Binding-site contacts:
Ligand atom C4 contacts residue ASN1074 of chain 1.C at 4.2 Å.
Ligand atom C1 contacts residue ASN1074 of chain 1.C at 1.4 Å.
Ligand atom C7 contacts residue GLU1072 of chain 1.C at 4.5 Å.
Ligand atom C6 contacts residue ALA706 of chain 1.C at 4.0 Å (hydrophobic).
Ligand atom O7 contacts residue ASN1074 of chain 1.C at 3.8 Å.
Ligand atom C2 contacts residue ASN1074 of chain 1.C at 2.5 Å.
Ligand atom N2 contacts residue ASN1074 of chain 1.C at 3.0 Å (h-bond).
Ligand atom C8 contacts residue LYS1073 of chain 1.C at 4.5 Å.
Ligand atom O4 contacts residue ALA706 of chain 1.C at 4.2 Å.
Ligand atom C1 contacts residue GLN895 of chain 1.A at 4.5 Å.
Ligand atom C7 contacts residue ASN1074 of chain 1.C at 3.6 Å.
Ligand atom C5 contacts residue ASN1074 of chain 1.C at 3.6 Å.
Ligand atom C8 contacts residue GLU1072 of chain 1.C at 3.2 Å.
Ligand atom C3 contacts residue ASN1074 of chain 1.C at 3.8 Å.
Ligand atom O5 contacts residue ASN1074 of chain 1.C at 2.3 Å (h-bond).
Ligand atom C5 contacts residue ALA706 of chain 1.C at 3.7 Å (hydrophobic).

This protein binds this small molecule.
Small molecule (SMILES): CC(=O)N[C@@H]1[C@@H](O)[C@H](O)[C@@H](CO)O[C@H]1O

Sequence of chain 1.C:
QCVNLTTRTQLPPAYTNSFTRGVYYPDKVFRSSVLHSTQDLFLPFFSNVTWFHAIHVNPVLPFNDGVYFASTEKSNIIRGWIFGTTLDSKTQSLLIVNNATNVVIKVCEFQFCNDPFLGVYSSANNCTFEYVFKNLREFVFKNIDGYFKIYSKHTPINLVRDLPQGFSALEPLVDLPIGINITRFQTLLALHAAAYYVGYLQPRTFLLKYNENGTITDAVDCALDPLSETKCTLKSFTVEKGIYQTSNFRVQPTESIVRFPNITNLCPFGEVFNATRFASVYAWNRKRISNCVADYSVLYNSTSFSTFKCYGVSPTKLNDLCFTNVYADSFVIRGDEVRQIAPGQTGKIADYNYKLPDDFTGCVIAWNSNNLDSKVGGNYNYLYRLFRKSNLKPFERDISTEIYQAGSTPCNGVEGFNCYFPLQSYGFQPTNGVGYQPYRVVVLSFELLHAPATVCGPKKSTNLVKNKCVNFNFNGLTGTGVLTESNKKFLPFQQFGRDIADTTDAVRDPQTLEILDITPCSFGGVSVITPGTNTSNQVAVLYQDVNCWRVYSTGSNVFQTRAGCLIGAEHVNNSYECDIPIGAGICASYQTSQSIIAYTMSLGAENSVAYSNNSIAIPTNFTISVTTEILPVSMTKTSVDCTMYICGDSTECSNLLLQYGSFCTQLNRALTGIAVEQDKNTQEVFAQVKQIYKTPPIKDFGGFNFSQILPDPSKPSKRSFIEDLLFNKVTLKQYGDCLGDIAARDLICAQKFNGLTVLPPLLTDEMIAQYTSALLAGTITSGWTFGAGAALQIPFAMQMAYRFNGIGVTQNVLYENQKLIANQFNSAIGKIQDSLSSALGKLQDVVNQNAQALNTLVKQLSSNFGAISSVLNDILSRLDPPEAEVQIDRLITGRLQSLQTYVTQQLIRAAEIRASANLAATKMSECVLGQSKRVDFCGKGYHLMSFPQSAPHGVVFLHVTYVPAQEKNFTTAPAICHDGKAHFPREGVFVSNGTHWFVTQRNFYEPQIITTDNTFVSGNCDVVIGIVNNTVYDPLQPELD

Sequence of chain 1.A:
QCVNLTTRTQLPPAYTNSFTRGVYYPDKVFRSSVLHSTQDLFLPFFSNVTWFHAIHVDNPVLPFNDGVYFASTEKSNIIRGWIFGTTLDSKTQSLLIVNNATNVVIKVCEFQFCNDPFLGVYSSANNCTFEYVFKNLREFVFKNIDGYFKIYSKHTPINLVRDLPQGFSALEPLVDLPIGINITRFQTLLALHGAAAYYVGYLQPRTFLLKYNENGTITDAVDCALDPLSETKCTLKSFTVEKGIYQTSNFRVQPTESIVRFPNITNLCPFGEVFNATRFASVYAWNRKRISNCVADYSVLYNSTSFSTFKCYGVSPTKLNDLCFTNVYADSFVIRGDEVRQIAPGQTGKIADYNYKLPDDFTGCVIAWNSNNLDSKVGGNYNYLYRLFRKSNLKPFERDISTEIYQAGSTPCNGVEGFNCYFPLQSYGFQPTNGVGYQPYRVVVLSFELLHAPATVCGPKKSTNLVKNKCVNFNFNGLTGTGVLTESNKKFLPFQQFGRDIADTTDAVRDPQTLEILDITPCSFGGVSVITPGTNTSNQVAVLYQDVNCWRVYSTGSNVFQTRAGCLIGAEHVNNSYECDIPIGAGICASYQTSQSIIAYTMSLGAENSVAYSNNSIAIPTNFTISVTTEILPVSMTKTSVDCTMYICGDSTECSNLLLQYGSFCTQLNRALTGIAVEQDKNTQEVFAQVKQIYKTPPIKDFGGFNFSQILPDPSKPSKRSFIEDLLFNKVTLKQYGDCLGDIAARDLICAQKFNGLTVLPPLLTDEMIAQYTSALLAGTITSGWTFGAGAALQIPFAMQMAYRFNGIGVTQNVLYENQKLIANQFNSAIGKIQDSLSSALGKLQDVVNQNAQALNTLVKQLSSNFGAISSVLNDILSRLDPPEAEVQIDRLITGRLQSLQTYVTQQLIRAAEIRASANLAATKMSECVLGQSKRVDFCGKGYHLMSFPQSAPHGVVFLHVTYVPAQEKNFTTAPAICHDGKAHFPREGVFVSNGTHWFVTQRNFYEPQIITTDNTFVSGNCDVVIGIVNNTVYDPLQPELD